Sequence of chain 1.A:
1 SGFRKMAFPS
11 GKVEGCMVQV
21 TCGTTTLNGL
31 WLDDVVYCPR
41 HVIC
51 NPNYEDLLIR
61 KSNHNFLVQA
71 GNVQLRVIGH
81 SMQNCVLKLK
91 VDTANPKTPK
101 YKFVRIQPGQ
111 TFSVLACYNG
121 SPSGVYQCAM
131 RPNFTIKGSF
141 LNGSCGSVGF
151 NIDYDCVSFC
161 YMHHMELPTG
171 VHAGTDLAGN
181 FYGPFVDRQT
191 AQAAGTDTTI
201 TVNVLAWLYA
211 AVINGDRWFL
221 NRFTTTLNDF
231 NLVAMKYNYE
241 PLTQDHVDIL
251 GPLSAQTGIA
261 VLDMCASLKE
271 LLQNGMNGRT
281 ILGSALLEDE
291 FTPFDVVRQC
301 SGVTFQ

The small molecule below binds the protein below.
Small molecule (SMILES): CC(C)(C)NC(=O)N[C@H](C(=O)N1C[C@H]2[C@@H]([C@H]1C(=O)N[C@@H](C[C@@H]1CCNC1=O)[C@@H](O)C(=O)NCc1ccccc1)C2(C)C)C(C)(C)C

Sequence of chain 2.A:
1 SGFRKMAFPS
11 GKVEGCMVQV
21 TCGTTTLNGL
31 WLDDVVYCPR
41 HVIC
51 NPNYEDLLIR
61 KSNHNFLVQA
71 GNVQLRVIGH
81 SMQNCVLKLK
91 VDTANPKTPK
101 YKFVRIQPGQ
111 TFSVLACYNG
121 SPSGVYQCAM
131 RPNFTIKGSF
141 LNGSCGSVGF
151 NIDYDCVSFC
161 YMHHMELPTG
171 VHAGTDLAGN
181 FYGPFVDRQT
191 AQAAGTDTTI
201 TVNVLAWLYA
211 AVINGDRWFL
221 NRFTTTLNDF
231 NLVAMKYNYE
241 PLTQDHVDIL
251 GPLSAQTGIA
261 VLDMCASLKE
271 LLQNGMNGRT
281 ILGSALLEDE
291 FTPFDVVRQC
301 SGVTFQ

Binding-site contacts:
Ligand atom C29 contacts residue LEU167 of chain 2.A at 3.4 Å (hydrophobic).
Ligand atom O1 contacts residue CYS145 of chain 2.A at 2.6 Å (h-bond).
Ligand atom C8 contacts residue CYS145 of chain 2.A at 1.8 Å (hydrophobic).
Ligand atom C6 contacts residue THR25 of chain 2.A at 3.5 Å.
Ligand atom N23 contacts residue PHE140 of chain 2.A at 3.5 Å (h-bond).
Ligand atom C3 contacts residue GLY143 of chain 2.A at 3.2 Å.
Ligand atom C10 contacts residue THR26 of chain 2.A at 3.5 Å.
Ligand atom O26 contacts residue MET165 of chain 2.A at 3.5 Å.
Ligand atom C5 contacts residue THR25 of chain 2.A at 3.5 Å.
Ligand atom C25 contacts residue HIS41 of chain 2.A at 3.5 Å.
Ligand atom C1 contacts residue CYS145 of chain 2.A at 2.7 Å (hydrophobic).
Ligand atom N16 contacts residue CYS145 of chain 2.A at 3.1 Å (h-bond).
Ligand atom C9 contacts residue GLU166 of chain 2.A at 3.5 Å.
Ligand atom C14 contacts residue HIS164 of chain 2.A at 3.4 Å.
Ligand atom C6 contacts residue THR24 of chain 2.A at 3.4 Å.
Ligand atom O33 contacts residue MET165 of chain 2.A at 3.3 Å.
Ligand atom O5 contacts residue SER144 of chain 2.A at 2.9 Å (h-bond).
Ligand atom N8 contacts residue MET165 of chain 2.A at 3.3 Å.
Ligand atom O33 contacts residue GLU166 of chain 2.A at 3.0 Å (salt-bridge).
Ligand atom O5 contacts residue GLY143 of chain 2.A at 2.9 Å (h-bond).
Ligand atom C10 contacts residue THR24 of chain 2.A at 3.5 Å.
Ligand atom O29 contacts residue GLN189 of chain 2.A at 3.3 Å.
Ligand atom O26 contacts residue HIS163 of chain 2.A at 2.6 Å (h-bond).
Ligand atom C21 contacts residue ASN142 of chain 2.A at 3.2 Å.
Ligand atom C22 contacts residue ASN142 of chain 2.A at 3.3 Å.
Ligand atom C27 contacts residue GLN192 of chain 2.A at 3.4 Å.
Ligand atom C19 contacts residue CYS145 of chain 2.A at 2.9 Å (hydrophobic).
Ligand atom N8 contacts residue GLU166 of chain 2.A at 3.1 Å (salt-bridge).
Ligand atom C33 contacts residue THR26 of chain 2.A at 3.3 Å.
Ligand atom C10 contacts residue THR25 of chain 2.A at 3.5 Å.
Ligand atom N10 contacts residue GLU166 of chain 2.A at 2.9 Å (salt-bridge).
Ligand atom O5 contacts residue CYS145 of chain 2.A at 2.8 Å (h-bond).
Ligand atom N16 contacts residue HIS164 of chain 2.A at 2.9 Å (h-bond).
Ligand atom C13 contacts residue GLN189 of chain 2.A at 3.4 Å.
Ligand atom O1 contacts residue HIS41 of chain 2.A at 2.6 Å (h-bond).
Ligand atom O26 contacts residue GLU166 of chain 2.A at 3.2 Å.
Ligand atom C22 contacts residue LEU141 of chain 2.A at 3.5 Å (hydrophobic).
Ligand atom C24 contacts residue HIS163 of chain 2.A at 3.5 Å.
Ligand atom C17 contacts residue CYS145 of chain 2.A at 2.7 Å (hydrophobic).
Ligand atom C27 contacts residue THR190 of chain 2.A at 3.0 Å.